The protein below binds the small molecule below.
Small molecule (SMILES): CC(=O)N[C@H]1[C@H](O[C@H]2[C@H](O)[C@@H](NC(C)=O)CO[C@@H]2CO)O[C@H](CO)[C@@H](O[C@@H]2O[C@H](CO)[C@@H](O)[C@H](O)[C@@H]2O)[C@@H]1O

Sequence of chain 1.C:
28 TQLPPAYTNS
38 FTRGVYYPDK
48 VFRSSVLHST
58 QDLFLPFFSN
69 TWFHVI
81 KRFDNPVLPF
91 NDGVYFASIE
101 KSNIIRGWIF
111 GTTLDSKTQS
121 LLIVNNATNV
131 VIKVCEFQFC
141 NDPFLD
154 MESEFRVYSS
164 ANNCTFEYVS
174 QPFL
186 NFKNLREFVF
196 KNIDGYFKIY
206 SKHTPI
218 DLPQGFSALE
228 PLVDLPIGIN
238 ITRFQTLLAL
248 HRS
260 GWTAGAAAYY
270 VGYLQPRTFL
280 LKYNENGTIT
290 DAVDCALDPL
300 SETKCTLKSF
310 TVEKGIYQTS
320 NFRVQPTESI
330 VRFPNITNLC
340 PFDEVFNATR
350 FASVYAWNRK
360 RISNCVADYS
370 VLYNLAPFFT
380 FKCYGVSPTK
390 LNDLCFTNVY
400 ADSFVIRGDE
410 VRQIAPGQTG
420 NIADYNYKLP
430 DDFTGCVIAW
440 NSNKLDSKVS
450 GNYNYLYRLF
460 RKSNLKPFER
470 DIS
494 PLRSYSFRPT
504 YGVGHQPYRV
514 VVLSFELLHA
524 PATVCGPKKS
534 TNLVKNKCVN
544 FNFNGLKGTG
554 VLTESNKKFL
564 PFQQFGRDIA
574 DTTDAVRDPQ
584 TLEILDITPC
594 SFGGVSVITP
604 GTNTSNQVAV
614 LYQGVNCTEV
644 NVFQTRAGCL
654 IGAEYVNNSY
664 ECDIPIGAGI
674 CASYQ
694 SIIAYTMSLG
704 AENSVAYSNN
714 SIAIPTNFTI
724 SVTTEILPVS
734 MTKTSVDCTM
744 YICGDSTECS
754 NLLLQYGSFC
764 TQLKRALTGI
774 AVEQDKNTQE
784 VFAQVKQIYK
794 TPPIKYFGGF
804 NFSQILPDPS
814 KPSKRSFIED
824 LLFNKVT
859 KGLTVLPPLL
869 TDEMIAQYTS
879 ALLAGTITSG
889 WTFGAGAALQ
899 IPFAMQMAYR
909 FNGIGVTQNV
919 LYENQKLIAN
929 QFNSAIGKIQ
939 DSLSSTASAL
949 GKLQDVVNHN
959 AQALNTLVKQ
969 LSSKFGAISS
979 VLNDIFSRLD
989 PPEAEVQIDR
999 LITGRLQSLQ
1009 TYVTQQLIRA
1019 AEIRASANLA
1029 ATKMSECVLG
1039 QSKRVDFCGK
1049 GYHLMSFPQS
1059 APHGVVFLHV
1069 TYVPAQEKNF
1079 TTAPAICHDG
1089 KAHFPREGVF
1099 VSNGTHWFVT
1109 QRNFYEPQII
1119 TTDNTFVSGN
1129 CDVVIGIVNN

Binding-site contacts:
Ligand atom C1 contacts residue GLN1074 of chain 1.C at 3.5 Å.
Ligand atom C1 contacts residue ASN720 of chain 1.C at 1.4 Å.
Ligand atom O6 contacts residue GLN1074 of chain 1.C at 4.3 Å.
Ligand atom C4 contacts residue ASN720 of chain 1.C at 4.2 Å.
Ligand atom C2 contacts residue GLN1074 of chain 1.C at 3.9 Å.
Ligand atom O7 contacts residue GLN1074 of chain 1.C at 3.7 Å.
Ligand atom C3 contacts residue ASN720 of chain 1.C at 3.8 Å.
Ligand atom C2 contacts residue ASN720 of chain 1.C at 2.5 Å.
Ligand atom C1 contacts residue PHE721 of chain 1.C at 4.3 Å (hydrophobic).
Ligand atom O5 contacts residue ASN720 of chain 1.C at 2.4 Å (h-bond).
Ligand atom C7 contacts residue ASN720 of chain 1.C at 3.0 Å.
Ligand atom C8 contacts residue GLN929 of chain 1.C at 4.2 Å.
Ligand atom O5 contacts residue GLN1074 of chain 1.C at 3.3 Å (h-bond).
Ligand atom O5 contacts residue PHE721 of chain 1.C at 4.3 Å.
Ligand atom O7 contacts residue GLN929 of chain 1.C at 4.0 Å.
Ligand atom O7 contacts residue ASN720 of chain 1.C at 2.7 Å (h-bond).
Ligand atom C8 contacts residue ASN720 of chain 1.C at 4.3 Å.
Ligand atom C5 contacts residue ASN720 of chain 1.C at 3.7 Å.
Ligand atom N2 contacts residue ASN720 of chain 1.C at 2.9 Å (h-bond).